The small molecule below binds the protein below.
Small molecule (SMILES): N[C@@H](CCC(=O)O)C(=O)O

Binding-site contacts:
Ligand atom CG contacts residue GLU221 of chain 1.B at 3.5 Å.
Ligand atom OXT contacts residue ARG124 of chain 1.B at 2.7 Å (salt-bridge).
Ligand atom CA contacts residue THR119 of chain 1.B at 3.3 Å.
Ligand atom CG contacts residue MET224 of chain 1.B at 3.8 Å (hydrophobic).
Ligand atom N contacts residue TYR248 of chain 1.B at 3.8 Å.
Ligand atom C contacts residue SER170 of chain 1.B at 3.2 Å.
Ligand atom N contacts residue THR119 of chain 1.B at 2.8 Å (h-bond).
Ligand atom C contacts residue ARG124 of chain 1.B at 3.4 Å.
Ligand atom CB contacts residue LEU166 of chain 1.B at 3.9 Å (hydrophobic).
Ligand atom C contacts residue TYR89 of chain 1.B at 3.9 Å (hydrophobic).
Ligand atom N contacts residue SER170 of chain 1.B at 4.1 Å.
Ligand atom OE2 contacts residue GLU221 of chain 1.B at 3.6 Å.
Ligand atom OE2 contacts residue THR171 of chain 1.B at 3.0 Å (h-bond).
Ligand atom O contacts residue PRO117 of chain 1.B at 3.9 Å.
Ligand atom CA contacts residue SER170 of chain 1.B at 3.3 Å.
Ligand atom CD contacts residue GLU221 of chain 1.B at 3.9 Å.
Ligand atom CB contacts residue TYR89 of chain 1.B at 3.4 Å (hydrophobic).
Ligand atom OXT contacts residue SER170 of chain 1.B at 2.5 Å (h-bond).
Ligand atom O contacts residue TYR89 of chain 1.B at 3.8 Å.
Ligand atom OE1 contacts residue THR171 of chain 1.B at 3.4 Å (h-bond).
Ligand atom O contacts residue THR119 of chain 1.B at 3.0 Å (h-bond).
Ligand atom OE1 contacts residue SER170 of chain 1.B at 3.7 Å.
Ligand atom OE1 contacts residue LEU166 of chain 1.B at 3.8 Å.
Ligand atom O contacts residue SER170 of chain 1.B at 3.8 Å.
Ligand atom OE2 contacts residue MET224 of chain 1.B at 4.0 Å.
Ligand atom N contacts residue GLU221 of chain 1.B at 2.8 Å (salt-bridge).
Ligand atom CD contacts residue THR171 of chain 1.B at 3.5 Å.
Ligand atom CG contacts residue LEU166 of chain 1.B at 3.6 Å (hydrophobic).
Ligand atom OXT contacts residue TYR89 of chain 1.B at 3.7 Å.
Ligand atom CA contacts residue GLU221 of chain 1.B at 3.3 Å.
Ligand atom C contacts residue THR119 of chain 1.B at 3.3 Å.
Ligand atom CB contacts residue GLU221 of chain 1.B at 4.0 Å.
Ligand atom OXT contacts residue GLY169 of chain 1.B at 3.2 Å.
Ligand atom O contacts residue ARG124 of chain 1.B at 2.8 Å (salt-bridge).
Ligand atom N contacts residue TYR89 of chain 1.B at 4.1 Å.
Ligand atom CD contacts residue LEU166 of chain 1.B at 3.8 Å (hydrophobic).
Ligand atom O contacts residue LEU118 of chain 1.B at 4.0 Å.
Ligand atom OE1 contacts residue GLY169 of chain 1.B at 3.9 Å.
Ligand atom CG contacts residue TYR89 of chain 1.B at 4.0 Å (hydrophobic).
Ligand atom N contacts residue PRO117 of chain 1.B at 3.1 Å (h-bond).

Sequence of chain 1.B:
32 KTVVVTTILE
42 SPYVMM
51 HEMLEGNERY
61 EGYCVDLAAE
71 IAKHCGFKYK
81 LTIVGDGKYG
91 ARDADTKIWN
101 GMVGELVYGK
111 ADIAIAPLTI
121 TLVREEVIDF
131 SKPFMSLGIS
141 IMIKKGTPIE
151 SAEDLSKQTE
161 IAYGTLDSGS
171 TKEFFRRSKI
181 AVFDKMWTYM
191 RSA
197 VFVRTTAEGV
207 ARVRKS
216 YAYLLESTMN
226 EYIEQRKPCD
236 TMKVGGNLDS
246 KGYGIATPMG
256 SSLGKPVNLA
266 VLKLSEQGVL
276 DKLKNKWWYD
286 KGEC